A small-molecule ligand and the protein it binds are described below.
Small molecule (SMILES): O=C(S)Nc1ccc(-c2c3ccc(=O)cc-3oc3cc(O)ccc23)c(C(=O)O)c1

Sequence of chain 1.A:
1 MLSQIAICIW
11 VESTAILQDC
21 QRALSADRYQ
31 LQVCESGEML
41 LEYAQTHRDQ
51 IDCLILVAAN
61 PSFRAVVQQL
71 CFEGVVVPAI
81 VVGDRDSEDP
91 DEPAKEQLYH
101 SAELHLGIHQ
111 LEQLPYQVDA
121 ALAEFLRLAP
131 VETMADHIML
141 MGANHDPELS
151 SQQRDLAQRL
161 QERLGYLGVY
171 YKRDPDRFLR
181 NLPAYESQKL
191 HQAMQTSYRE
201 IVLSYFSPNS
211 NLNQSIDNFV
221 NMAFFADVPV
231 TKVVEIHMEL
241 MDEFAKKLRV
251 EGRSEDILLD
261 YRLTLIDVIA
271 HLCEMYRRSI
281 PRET

Binding-site contacts:
Ligand atom C13 contacts residue GLN214 of chain 1.A at 3.4 Å.
Ligand atom C20 contacts residue ASN213 of chain 1.A at 3.3 Å.
Ligand atom O1 contacts residue ASP217 of chain 1.A at 3.0 Å (salt-bridge).
Ligand atom C12 contacts residue ASN213 of chain 1.A at 3.6 Å.
Ligand atom C3 contacts residue ASN213 of chain 1.A at 3.3 Å.
Ligand atom C9 contacts residue ASN213 of chain 1.A at 3.2 Å.
Ligand atom C13 contacts residue ASN213 of chain 1.A at 3.6 Å.
Ligand atom C4 contacts residue ASN213 of chain 1.A at 3.2 Å.
Ligand atom C2 contacts residue ASN213 of chain 1.A at 3.5 Å.
Ligand atom O4 contacts residue SER210 of chain 1.A at 3.4 Å (h-bond).
Ligand atom C2 contacts residue LYS16 of chain 1.B at 3.5 Å.
Ligand atom C11 contacts residue ASN213 of chain 1.A at 3.2 Å.
Ligand atom S1 contacts residue GLU96 of chain 1.C at 3.7 Å.
Ligand atom C1 contacts residue ASP217 of chain 1.A at 3.7 Å.
Ligand atom C8 contacts residue ASN213 of chain 1.A at 4.0 Å.
Ligand atom O2 contacts residue VAL13 of chain 1.B at 3.5 Å (h-bond).
Ligand atom O5 contacts residue GLN214 of chain 1.A at 3.7 Å.
Ligand atom O2 contacts residue LYS16 of chain 1.B at 3.2 Å (salt-bridge).
Ligand atom O1 contacts residue LYS16 of chain 1.B at 3.2 Å.
Ligand atom O5 contacts residue SER210 of chain 1.A at 3.7 Å.
Ligand atom C1 contacts residue LYS16 of chain 1.B at 3.8 Å.
Ligand atom O6 contacts residue LYS95 of chain 1.C at 4.1 Å.
Ligand atom C2 contacts residue VAL13 of chain 1.B at 3.1 Å (hydrophobic).
Ligand atom C1 contacts residue ASN213 of chain 1.A at 3.6 Å.
Ligand atom C5 contacts residue VAL13 of chain 1.B at 4.1 Å (hydrophobic).
Ligand atom C13 contacts residue ASP217 of chain 1.A at 3.7 Å.
Ligand atom O5 contacts residue ASN213 of chain 1.A at 3.8 Å.
Ligand atom N1 contacts residue LYS95 of chain 1.C at 3.7 Å.
Ligand atom C10 contacts residue ASN213 of chain 1.A at 3.1 Å.
Ligand atom C5 contacts residue ASN213 of chain 1.A at 4.1 Å.
Ligand atom C20 contacts residue SER210 of chain 1.A at 3.9 Å.
Ligand atom C21 contacts residue LYS95 of chain 1.C at 3.7 Å.
Ligand atom C3 contacts residue LYS16 of chain 1.B at 3.5 Å.
Ligand atom C3 contacts residue VAL13 of chain 1.B at 3.7 Å (hydrophobic).
Ligand atom S1 contacts residue LYS95 of chain 1.C at 4.1 Å.
Ligand atom C4 contacts residue LYS16 of chain 1.B at 3.8 Å.
Ligand atom C1 contacts residue VAL13 of chain 1.B at 4.1 Å (hydrophobic).
Ligand atom O2 contacts residue ASN213 of chain 1.A at 3.3 Å (h-bond).
Ligand atom O4 contacts residue ASN213 of chain 1.A at 2.8 Å (h-bond).
Ligand atom C12 contacts residue GLN214 of chain 1.A at 3.8 Å.

Sequence of chain 1.C:
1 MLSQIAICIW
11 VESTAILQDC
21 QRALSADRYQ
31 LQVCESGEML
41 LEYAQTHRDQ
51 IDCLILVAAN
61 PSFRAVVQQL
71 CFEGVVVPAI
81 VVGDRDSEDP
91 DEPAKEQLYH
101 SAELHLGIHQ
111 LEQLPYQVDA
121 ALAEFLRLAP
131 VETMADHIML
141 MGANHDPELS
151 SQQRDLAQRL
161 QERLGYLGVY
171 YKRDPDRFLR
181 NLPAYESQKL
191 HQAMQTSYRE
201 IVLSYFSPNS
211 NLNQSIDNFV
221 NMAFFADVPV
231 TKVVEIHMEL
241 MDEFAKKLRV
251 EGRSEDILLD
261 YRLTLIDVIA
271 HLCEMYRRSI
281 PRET

Sequence of chain 1.B:
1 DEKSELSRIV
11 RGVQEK